Binding-site contacts:
Ligand atom C3B contacts residue VAL188 of chain 13.A at 3.8 Å (hydrophobic).
Ligand atom C6B contacts residue TYR128 of chain 13.A at 3.3 Å (hydrophobic).
Ligand atom C4C contacts residue VAL188 of chain 13.A at 3.7 Å (hydrophobic).
Ligand atom C2C contacts residue TYR197 of chain 13.A at 3.7 Å (hydrophobic).
Ligand atom C5C contacts residue VAL191 of chain 13.A at 3.8 Å (hydrophobic).
Ligand atom C1B contacts residue VAL188 of chain 13.A at 3.8 Å (hydrophobic).
Ligand atom C1B contacts residue TYR128 of chain 13.A at 3.6 Å (hydrophobic).
Ligand atom C3B contacts residue TYR152 of chain 13.A at 3.7 Å (hydrophobic).
Ligand atom C5A contacts residue PHE186 of chain 13.A at 3.5 Å (hydrophobic).
Ligand atom C2C contacts residue MET221 of chain 13.A at 4.0 Å (hydrophobic).
Ligand atom C5A contacts residue VAL176 of chain 13.A at 3.6 Å (hydrophobic).
Ligand atom N3A contacts residue PRO174 of chain 13.A at 3.7 Å.
Ligand atom C4B contacts residue TYR152 of chain 13.A at 3.8 Å (hydrophobic).
Ligand atom C3C contacts residue TYR128 of chain 13.A at 3.4 Å (hydrophobic).
Ligand atom C5 contacts residue LEU106 of chain 13.A at 3.8 Å (hydrophobic).
Ligand atom C1B contacts residue ILE104 of chain 13.A at 4.0 Å (hydrophobic).
Ligand atom C5B contacts residue MET224 of chain 13.A at 3.8 Å (hydrophobic).
Ligand atom N3A contacts residue ALA24 of chain 13.C at 3.8 Å.
Ligand atom O1 contacts residue LEU106 of chain 13.A at 3.8 Å.
Ligand atom C5A contacts residue ALA150 of chain 13.A at 3.6 Å (hydrophobic).
Ligand atom C1C contacts residue LEU106 of chain 13.A at 3.8 Å (hydrophobic).
Ligand atom O1B contacts residue TYR128 of chain 13.A at 3.4 Å (h-bond).
Ligand atom N3A contacts residue TYR152 of chain 13.A at 3.5 Å.
Ligand atom C5B contacts residue TYR128 of chain 13.A at 4.0 Å (hydrophobic).
Ligand atom C4B contacts residue PHE186 of chain 13.A at 3.6 Å (hydrophobic).
Ligand atom C2A contacts residue PHE186 of chain 13.A at 3.3 Å (hydrophobic).
Ligand atom O1B contacts residue ILE104 of chain 13.A at 3.9 Å.
Ligand atom C4A contacts residue PRO174 of chain 13.A at 3.1 Å (hydrophobic).
Ligand atom O1 contacts residue MET221 of chain 13.A at 3.9 Å.
Ligand atom C4 contacts residue LEU106 of chain 13.A at 3.9 Å (hydrophobic).
Ligand atom C4 contacts residue TYR197 of chain 13.A at 3.8 Å (hydrophobic).
Ligand atom N2 contacts residue LEU106 of chain 13.A at 3.8 Å.
Ligand atom C2A contacts residue TYR152 of chain 13.A at 3.6 Å (hydrophobic).
Ligand atom C1C contacts residue TYR128 of chain 13.A at 3.7 Å (hydrophobic).
Ligand atom C2B contacts residue VAL188 of chain 13.A at 3.5 Å (hydrophobic).
Ligand atom C4C contacts residue VAL191 of chain 13.A at 3.0 Å (hydrophobic).
Ligand atom C6B contacts residue ILE104 of chain 13.A at 3.6 Å (hydrophobic).
Ligand atom O1A contacts residue PHE186 of chain 13.A at 3.0 Å.
Ligand atom N3A contacts residue PHE186 of chain 13.A at 4.0 Å.
Ligand atom C5B contacts residue PHE186 of chain 13.A at 3.9 Å (hydrophobic).

Sequence of chain 13.C:
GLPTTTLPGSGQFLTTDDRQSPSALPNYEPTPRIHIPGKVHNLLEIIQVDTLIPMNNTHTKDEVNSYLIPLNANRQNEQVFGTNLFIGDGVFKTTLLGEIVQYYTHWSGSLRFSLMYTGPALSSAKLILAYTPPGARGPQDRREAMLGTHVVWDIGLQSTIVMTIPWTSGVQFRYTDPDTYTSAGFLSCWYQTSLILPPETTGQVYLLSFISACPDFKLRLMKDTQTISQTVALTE

A protein and the small-molecule ligand that binds it are described below.
Small molecule (SMILES): Cc1cc(CCCCCOc2ccc(C3=NCCO3)cc2)on1

Sequence of chain 13.A:
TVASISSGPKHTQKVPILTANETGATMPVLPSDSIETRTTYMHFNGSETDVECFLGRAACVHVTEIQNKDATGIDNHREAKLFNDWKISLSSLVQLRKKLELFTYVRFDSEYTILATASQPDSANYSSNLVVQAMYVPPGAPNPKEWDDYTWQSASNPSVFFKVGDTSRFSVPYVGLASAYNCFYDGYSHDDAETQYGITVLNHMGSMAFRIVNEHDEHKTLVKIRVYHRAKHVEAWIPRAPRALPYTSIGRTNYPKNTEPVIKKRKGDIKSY